This protein binds this small molecule.
Small molecule (SMILES): Nc1c([N+](=O)[O-])[nH]c(=O)[nH]c1=O

Sequence of chain 2.A:
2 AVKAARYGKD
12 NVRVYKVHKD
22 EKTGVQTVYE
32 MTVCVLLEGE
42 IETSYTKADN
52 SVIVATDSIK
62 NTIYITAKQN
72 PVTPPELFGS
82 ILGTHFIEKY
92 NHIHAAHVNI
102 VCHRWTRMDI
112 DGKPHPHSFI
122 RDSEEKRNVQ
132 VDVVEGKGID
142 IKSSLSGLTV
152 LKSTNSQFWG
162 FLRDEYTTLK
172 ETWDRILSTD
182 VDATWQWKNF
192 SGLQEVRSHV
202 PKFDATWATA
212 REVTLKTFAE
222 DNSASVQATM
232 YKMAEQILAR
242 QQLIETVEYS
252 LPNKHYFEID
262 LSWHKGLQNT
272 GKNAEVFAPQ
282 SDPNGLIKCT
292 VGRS

Sequence of chain 1.A:
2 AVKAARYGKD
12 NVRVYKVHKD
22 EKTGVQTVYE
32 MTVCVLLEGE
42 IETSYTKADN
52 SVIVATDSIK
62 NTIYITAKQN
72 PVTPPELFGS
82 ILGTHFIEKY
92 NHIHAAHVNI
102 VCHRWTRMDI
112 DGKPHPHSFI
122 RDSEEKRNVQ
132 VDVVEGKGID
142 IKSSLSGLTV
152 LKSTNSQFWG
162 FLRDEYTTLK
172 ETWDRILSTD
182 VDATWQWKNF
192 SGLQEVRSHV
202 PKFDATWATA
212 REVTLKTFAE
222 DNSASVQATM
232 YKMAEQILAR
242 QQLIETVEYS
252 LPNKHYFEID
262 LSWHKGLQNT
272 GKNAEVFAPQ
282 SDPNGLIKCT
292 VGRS

Binding-site contacts:
Ligand atom C6 contacts residue THR57 of chain 1.A at 4.0 Å.
Ligand atom OD1 contacts residue LEU170 of chain 2.A at 3.7 Å.
Ligand atom O2 contacts residue PHE159 of chain 2.A at 3.8 Å.
Ligand atom N4 contacts residue ARG176 of chain 2.A at 4.0 Å.
Ligand atom C5 contacts residue THR57 of chain 1.A at 3.7 Å.
Ligand atom N4 contacts residue PHE159 of chain 2.A at 3.6 Å.
Ligand atom OD1 contacts residue THR57 of chain 1.A at 3.1 Å (h-bond).
Ligand atom N4 contacts residue THR57 of chain 1.A at 3.8 Å.
Ligand atom O6 contacts residue TYR8 of chain 1.A at 3.7 Å.
Ligand atom O2 contacts residue SER226 of chain 2.A at 3.6 Å.
Ligand atom N5 contacts residue ALA56 of chain 1.A at 3.3 Å.
Ligand atom O6 contacts residue THR57 of chain 1.A at 3.6 Å.
Ligand atom C6 contacts residue PHE159 of chain 2.A at 3.5 Å (hydrophobic).
Ligand atom O2 contacts residue GLN228 of chain 2.A at 3.8 Å.
Ligand atom N3 contacts residue PHE159 of chain 2.A at 3.8 Å.
Ligand atom C4 contacts residue ARG176 of chain 2.A at 3.9 Å.
Ligand atom OD2 contacts residue PHE159 of chain 2.A at 4.0 Å.
Ligand atom O6 contacts residue ILE54 of chain 1.A at 3.5 Å.
Ligand atom OD2 contacts residue ASN254 of chain 2.A at 3.9 Å.
Ligand atom OD1 contacts residue ALA56 of chain 1.A at 4.0 Å.
Ligand atom N3 contacts residue ARG176 of chain 2.A at 3.1 Å (salt-bridge).
Ligand atom OD1 contacts residue ASP58 of chain 1.A at 3.7 Å.
Ligand atom C2 contacts residue ARG176 of chain 2.A at 3.6 Å.
Ligand atom C5 contacts residue PHE159 of chain 2.A at 3.5 Å (hydrophobic).
Ligand atom N3 contacts residue ASN254 of chain 2.A at 3.4 Å (h-bond).
Ligand atom C2 contacts residue GLN228 of chain 2.A at 3.9 Å.
Ligand atom C4 contacts residue PHE159 of chain 2.A at 3.4 Å (hydrophobic).
Ligand atom OD2 contacts residue ARG176 of chain 2.A at 3.1 Å (salt-bridge).
Ligand atom C2 contacts residue ASN254 of chain 2.A at 4.0 Å.
Ligand atom N5 contacts residue PHE159 of chain 2.A at 3.9 Å.
Ligand atom O2 contacts residue VAL227 of chain 2.A at 2.9 Å (h-bond).
Ligand atom O6 contacts residue GLN228 of chain 2.A at 3.0 Å (h-bond).
Ligand atom N1 contacts residue GLN228 of chain 2.A at 3.0 Å (h-bond).
Ligand atom C2 contacts residue PHE159 of chain 2.A at 3.6 Å (hydrophobic).
Ligand atom N5 contacts residue THR57 of chain 1.A at 2.4 Å (h-bond).
Ligand atom O2 contacts residue ARG176 of chain 2.A at 2.9 Å (salt-bridge).
Ligand atom C4 contacts residue ASN254 of chain 2.A at 4.0 Å.
Ligand atom OD1 contacts residue PHE159 of chain 2.A at 4.0 Å.
Ligand atom C6 contacts residue GLN228 of chain 2.A at 3.8 Å.
Ligand atom N1 contacts residue PHE159 of chain 2.A at 3.6 Å.